Sequence of chain 1.A:
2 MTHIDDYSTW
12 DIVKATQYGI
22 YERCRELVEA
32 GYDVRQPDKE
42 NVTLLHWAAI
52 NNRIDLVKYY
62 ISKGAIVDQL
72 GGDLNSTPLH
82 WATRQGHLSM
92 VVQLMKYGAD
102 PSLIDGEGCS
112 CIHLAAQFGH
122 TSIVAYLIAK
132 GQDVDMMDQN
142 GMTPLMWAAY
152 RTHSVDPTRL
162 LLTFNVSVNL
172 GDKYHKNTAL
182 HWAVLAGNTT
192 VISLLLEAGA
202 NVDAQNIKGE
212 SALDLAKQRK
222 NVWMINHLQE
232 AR

This small molecule binds to this protein.
Small molecule (SMILES): N[C@@H](Cc1c[nH]c[nH+]1)C(=O)O

Binding-site contacts:
Ligand atom CD2 contacts residue HIS176 of chain 1.A at 3.6 Å.
Ligand atom CE1 contacts residue HIS176 of chain 1.A at 4.5 Å.
Ligand atom CD2 contacts residue TYR175 of chain 1.A at 4.1 Å (hydrophobic).
Ligand atom C contacts residue ASN141 of chain 1.A at 4.2 Å.
Ligand atom CA contacts residue ASN141 of chain 1.A at 3.7 Å.
Ligand atom NE2 contacts residue HIS176 of chain 1.A at 3.5 Å (h-bond).
Ligand atom CB contacts residue TYR175 of chain 1.A at 4.2 Å (hydrophobic).
Ligand atom N contacts residue GLN140 of chain 1.A at 4.4 Å.
Ligand atom N contacts residue ASN141 of chain 1.A at 2.4 Å (h-bond).